Sequence of chain 52.C:
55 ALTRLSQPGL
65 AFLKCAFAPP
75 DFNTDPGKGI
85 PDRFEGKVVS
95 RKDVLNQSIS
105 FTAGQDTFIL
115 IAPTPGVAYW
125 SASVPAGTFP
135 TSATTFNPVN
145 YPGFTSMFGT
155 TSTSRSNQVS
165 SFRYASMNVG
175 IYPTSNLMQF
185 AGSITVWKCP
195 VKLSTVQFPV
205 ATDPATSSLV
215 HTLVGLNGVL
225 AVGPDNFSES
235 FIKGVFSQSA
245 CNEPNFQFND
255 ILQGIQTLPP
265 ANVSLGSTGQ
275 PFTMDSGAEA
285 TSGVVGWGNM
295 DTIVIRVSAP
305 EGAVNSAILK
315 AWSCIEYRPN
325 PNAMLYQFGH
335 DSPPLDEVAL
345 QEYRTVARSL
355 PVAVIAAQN

Binding-site contacts:
Ligand atom N6 contacts residue U2 of chain 52.G at 2.6 Å (h-bond).
Ligand atom O2 contacts residue U1 of chain 52.G at 2.9 Å (h-bond).
Ligand atom OP2 contacts residue LYS8 of chain 18.F at 3.8 Å.
Ligand atom N1 contacts residue U3 of chain 52.G at 3.8 Å.
Ligand atom O2' contacts residue LEU64 of chain 18.C at 3.9 Å.
Ligand atom C5 contacts residue U5 of chain 52.G at 3.9 Å.
Ligand atom C5 contacts residue A4 of chain 52.G at 2.8 Å.
Ligand atom OP1 contacts residue LEU56 of chain 18.C at 2.8 Å.
Ligand atom N3 contacts residue U1 of chain 52.G at 3.9 Å.
Ligand atom C2 contacts residue U1 of chain 52.G at 3.9 Å.
Ligand atom C4 contacts residue U1 of chain 52.G at 3.7 Å.
Ligand atom N3 contacts residue U1 of chain 52.G at 3.8 Å.
Ligand atom O2' contacts residue THR57 of chain 18.C at 3.2 Å.
Ligand atom N3 contacts residue A4 of chain 52.G at 3.8 Å.
Ligand atom C4 contacts residue A4 of chain 52.G at 3.2 Å.
Ligand atom O4 contacts residue U5 of chain 52.G at 2.8 Å (h-bond).
Ligand atom C2 contacts residue U2 of chain 52.G at 3.6 Å.
Ligand atom OP1 contacts residue PHE76 of chain 18.C at 3.7 Å.
Ligand atom OP1 contacts residue LYS12 of chain 18.F at 3.9 Å.
Ligand atom C6 contacts residue U2 of chain 52.G at 3.4 Å.
Ligand atom N3 contacts residue GLN61 of chain 18.C at 3.6 Å.
Ligand atom N3 contacts residue C6 of chain 52.G at 3.2 Å (h-bond).
Ligand atom O2 contacts residue C6 of chain 52.G at 2.9 Å (h-bond).
Ligand atom O4 contacts residue A4 of chain 52.G at 2.6 Å (h-bond).
Ligand atom C4 contacts residue U5 of chain 52.G at 3.7 Å.
Ligand atom C2 contacts residue U3 of chain 52.G at 3.8 Å.
Ligand atom C2 contacts residue GLN61 of chain 18.C at 3.9 Å.
Ligand atom N1 contacts residue U5 of chain 52.G at 3.7 Å.
Ligand atom O2 contacts residue U2 of chain 52.G at 3.6 Å.
Ligand atom N3 contacts residue U5 of chain 52.G at 3.6 Å.
Ligand atom C6 contacts residue U5 of chain 52.G at 3.6 Å.
Ligand atom C6 contacts residue A4 of chain 52.G at 3.7 Å.
Ligand atom N3 contacts residue U2 of chain 52.G at 3.6 Å.
Ligand atom O2 contacts residue GLN61 of chain 18.C at 3.9 Å.
Ligand atom OP1 contacts residue LYS68 of chain 18.C at 3.2 Å (salt-bridge).
Ligand atom C2 contacts residue C6 of chain 52.G at 3.4 Å.
Ligand atom C2 contacts residue A4 of chain 52.G at 3.9 Å.
Ligand atom OP1 contacts residue LYS8 of chain 18.F at 3.1 Å.
Ligand atom N1 contacts residue U2 of chain 52.G at 2.8 Å.
Ligand atom O4 contacts residue U1 of chain 52.G at 2.8 Å (h-bond).

A small-molecule ligand and the protein it binds are described below.
Small molecule (SMILES): Nc1ccn([C@@H]2O[C@H](CO[P](=O)(O)O[C@H]3[C@@H](O)[C@H](n4ccc(=O)[nH]c4=O)O[C@@H]3CO[P](=O)(O)O[C@H]3[C@@H](O)[C@H](n4cnc5c(N)ncnc54)O[C@@H]3CO)[C@@H](O[P](=O)(O)OC[C@H]3O[C@@H](n4ccc(=O)[nH]c4=O)[C@H](O)[C@@H]3O)[C@H]2O)c(=O)n1.O=c1ccn([C@@H]2O[C@H](CO[P](=O)(O)O[C@H]3[C@@H](O)[C@H](n4ccc(=O)[nH]c4=O)O[C@@H]3CO[P](=O)(O)O[C@H]3[C@@H](O)[C@H](n4ccc(=O)[nH]c4=O)O[C@@H]3CO)[C@@H](O)[C@H]2O)c(=O)[nH]1

Sequence of chain 18.F:
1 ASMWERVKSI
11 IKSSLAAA

Sequence of chain 18.C:
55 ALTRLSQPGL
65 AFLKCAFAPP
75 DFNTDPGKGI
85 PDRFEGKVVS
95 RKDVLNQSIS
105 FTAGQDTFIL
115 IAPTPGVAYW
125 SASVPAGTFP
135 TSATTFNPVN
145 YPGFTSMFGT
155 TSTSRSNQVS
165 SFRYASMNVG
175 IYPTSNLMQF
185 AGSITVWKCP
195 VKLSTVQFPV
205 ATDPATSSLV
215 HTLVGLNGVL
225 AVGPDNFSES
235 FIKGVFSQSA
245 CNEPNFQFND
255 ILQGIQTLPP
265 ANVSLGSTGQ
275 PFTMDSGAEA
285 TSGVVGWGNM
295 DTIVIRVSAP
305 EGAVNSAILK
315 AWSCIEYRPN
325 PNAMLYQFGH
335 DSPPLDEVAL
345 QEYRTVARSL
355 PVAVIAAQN